A protein and the small-molecule ligand that binds it are described below.
Small molecule (SMILES): N=c1ccn([C@H]2C[C@H](O[P](=O)(O)OC[C@H]3O[C@@H](n4cnc5c(N)ncnc54)C[C@@H]3O[P](=O)(O)OC[C@H]3O[C@@H](n4cnc5c(N)ncnc54)C[C@@H]3O[P](=O)(O)OC[C@H]3O[C@@H](n4cnc5c(N)ncnc54)C[C@@H]3O)[C@@H](COP(=O)=O)O2)c(=O)[nH]1

Sequence of chain 46.A:
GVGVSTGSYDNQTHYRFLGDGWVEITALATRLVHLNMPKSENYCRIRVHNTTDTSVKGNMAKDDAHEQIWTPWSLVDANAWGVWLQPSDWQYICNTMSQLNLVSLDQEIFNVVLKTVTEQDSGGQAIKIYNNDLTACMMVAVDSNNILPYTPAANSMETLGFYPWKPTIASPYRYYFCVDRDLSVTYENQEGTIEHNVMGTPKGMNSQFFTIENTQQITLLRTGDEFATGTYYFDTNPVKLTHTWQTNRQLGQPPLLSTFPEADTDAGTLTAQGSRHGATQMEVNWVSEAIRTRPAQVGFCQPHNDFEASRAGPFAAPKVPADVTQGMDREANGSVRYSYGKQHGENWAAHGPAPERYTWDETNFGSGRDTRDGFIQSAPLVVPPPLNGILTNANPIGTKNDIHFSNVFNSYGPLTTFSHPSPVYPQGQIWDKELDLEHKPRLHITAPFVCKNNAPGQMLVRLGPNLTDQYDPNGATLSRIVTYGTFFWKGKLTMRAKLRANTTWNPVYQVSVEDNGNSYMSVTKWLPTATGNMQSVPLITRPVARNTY

Binding-site contacts:
Ligand atom OP2 contacts residue ASN139 of chain 46.A at 3.3 Å (h-bond).
Ligand atom OP2 contacts residue GLN137 of chain 46.A at 3.8 Å.
Ligand atom O3' contacts residue GLN137 of chain 46.A at 2.0 Å (h-bond).
Ligand atom O5' contacts residue TRP60 of chain 46.A at 3.8 Å.
Ligand atom O3' contacts residue TRP60 of chain 46.A at 4.4 Å.
Ligand atom O3' contacts residue PRO276 of chain 46.A at 3.4 Å.
Ligand atom P contacts residue PRO276 of chain 46.A at 3.8 Å.
Ligand atom C8 contacts residue TRP60 of chain 46.A at 4.4 Å (hydrophobic).
Ligand atom OP1 contacts residue ASN139 of chain 46.A at 3.1 Å (h-bond).
Ligand atom O5' contacts residue GLN137 of chain 46.A at 4.3 Å.
Ligand atom C2' contacts residue GLN137 of chain 46.A at 2.9 Å.
Ligand atom C5' contacts residue PRO276 of chain 46.A at 3.7 Å (hydrophobic).
Ligand atom OP1 contacts residue PRO276 of chain 46.A at 3.1 Å.
Ligand atom N6 contacts residue GLY57 of chain 46.A at 3.7 Å.
Ligand atom C2' contacts residue TRP60 of chain 46.A at 4.1 Å (hydrophobic).
Ligand atom C1' contacts residue GLN137 of chain 46.A at 4.0 Å.
Ligand atom N1 contacts residue TRP60 of chain 46.A at 3.5 Å.
Ligand atom C1' contacts residue TRP60 of chain 46.A at 3.5 Å (hydrophobic).
Ligand atom P contacts residue ASN139 of chain 46.A at 3.7 Å.
Ligand atom N6 contacts residue ASP58 of chain 46.A at 4.3 Å.
Ligand atom C3' contacts residue PRO276 of chain 46.A at 3.2 Å (hydrophobic).
Ligand atom C2 contacts residue TRP60 of chain 46.A at 3.4 Å (hydrophobic).
Ligand atom OP2 contacts residue ARG534 of chain 46.A at 3.6 Å.
Ligand atom C3' contacts residue GLN137 of chain 46.A at 2.6 Å.
Ligand atom C5 contacts residue TRP60 of chain 46.A at 3.8 Å (hydrophobic).
Ligand atom OP1 contacts residue GLN137 of chain 46.A at 4.4 Å.
Ligand atom C4 contacts residue TRP60 of chain 46.A at 3.5 Å (hydrophobic).
Ligand atom O5' contacts residue PRO276 of chain 46.A at 2.8 Å.
Ligand atom C6 contacts residue TRP60 of chain 46.A at 3.4 Å (hydrophobic).
Ligand atom C4' contacts residue GLN137 of chain 46.A at 4.1 Å.
Ligand atom N3 contacts residue TRP60 of chain 46.A at 3.0 Å.
Ligand atom OP1 contacts residue ASN275 of chain 46.A at 4.5 Å.
Ligand atom C4' contacts residue PRO276 of chain 46.A at 3.7 Å (hydrophobic).
Ligand atom OP2 contacts residue PRO276 of chain 46.A at 3.9 Å.
Ligand atom P contacts residue GLN137 of chain 46.A at 3.5 Å.
Ligand atom N6 contacts residue TRP60 of chain 46.A at 3.0 Å.
Ligand atom O4' contacts residue TRP60 of chain 46.A at 4.2 Å.
Ligand atom OP2 contacts residue TRP60 of chain 46.A at 4.4 Å.
Ligand atom N7 contacts residue TRP60 of chain 46.A at 3.9 Å.
Ligand atom N9 contacts residue TRP60 of chain 46.A at 3.8 Å.